Binding-site contacts:
Ligand atom OAD contacts residue PRO283 of chain 1.B at 4.0 Å.
Ligand atom OAC contacts residue FMN1 of chain 1.E at 3.3 Å.
Ligand atom CAF contacts residue FMN1 of chain 1.E at 3.2 Å.
Ligand atom OAD contacts residue GLN282 of chain 1.B at 4.0 Å.
Ligand atom CAX contacts residue HIS245 of chain 1.B at 3.8 Å.
Ligand atom CAS contacts residue FMN1 of chain 1.E at 3.6 Å.
Ligand atom CAW contacts residue TYR191 of chain 1.B at 3.6 Å (hydrophobic).
Ligand atom CAV contacts residue TYR371 of chain 1.B at 3.8 Å (hydrophobic).
Ligand atom CAS contacts residue HIS189 of chain 1.B at 4.0 Å.
Ligand atom CAG contacts residue PHE74 of chain 1.B at 3.9 Å (hydrophobic).
Ligand atom OAD contacts residue ARG284 of chain 1.B at 4.1 Å.
Ligand atom CAH contacts residue HIS245 of chain 1.B at 4.1 Å.
Ligand atom CAF contacts residue TYR191 of chain 1.B at 3.6 Å (hydrophobic).
Ligand atom CAL contacts residue HIS189 of chain 1.B at 4.3 Å.
Ligand atom CAL contacts residue HIS245 of chain 1.B at 4.0 Å.
Ligand atom CAG contacts residue FMN1 of chain 1.E at 3.7 Å.
Ligand atom CAR contacts residue TYR371 of chain 1.B at 3.8 Å (hydrophobic).
Ligand atom CAH contacts residue TYR371 of chain 1.B at 3.7 Å (hydrophobic).
Ligand atom OAE contacts residue TYR371 of chain 1.B at 3.3 Å (h-bond).
Ligand atom OAC contacts residue TYR191 of chain 1.B at 3.5 Å.
Ligand atom CAW contacts residue HIS245 of chain 1.B at 4.0 Å.
Ligand atom CAU contacts residue TYR191 of chain 1.B at 3.4 Å (hydrophobic).
Ligand atom CAU contacts residue HIS189 of chain 1.B at 4.3 Å.
Ligand atom CAG contacts residue TYR191 of chain 1.B at 3.7 Å (hydrophobic).
Ligand atom OAC contacts residue HIS186 of chain 1.B at 3.3 Å (h-bond).
Ligand atom CAF contacts residue TRP108 of chain 1.B at 4.1 Å (hydrophobic).
Ligand atom CAM contacts residue HIS189 of chain 1.B at 4.3 Å.
Ligand atom OAE contacts residue FMN1 of chain 1.E at 3.7 Å.
Ligand atom CAI contacts residue TYR371 of chain 1.B at 3.6 Å (hydrophobic).
Ligand atom CAN contacts residue ILE243 of chain 1.B at 4.1 Å (hydrophobic).
Ligand atom CAU contacts residue FMN1 of chain 1.E at 3.5 Å.
Ligand atom CAL contacts residue ILE243 of chain 1.B at 4.1 Å (hydrophobic).
Ligand atom CAP contacts residue HIS245 of chain 1.B at 3.9 Å.
Ligand atom CAX contacts residue TYR191 of chain 1.B at 3.4 Å (hydrophobic).
Ligand atom OAB contacts residue PRO283 of chain 1.B at 4.3 Å.
Ligand atom CAP contacts residue HIS189 of chain 1.B at 3.7 Å.
Ligand atom OAC contacts residue HIS189 of chain 1.B at 3.4 Å (h-bond).
Ligand atom CAI contacts residue FMN1 of chain 1.E at 4.2 Å.
Ligand atom CAF contacts residue THR33 of chain 1.B at 4.3 Å.
Ligand atom CAG contacts residue TYR371 of chain 1.B at 4.1 Å (hydrophobic).

Sequence of chain 1.B:
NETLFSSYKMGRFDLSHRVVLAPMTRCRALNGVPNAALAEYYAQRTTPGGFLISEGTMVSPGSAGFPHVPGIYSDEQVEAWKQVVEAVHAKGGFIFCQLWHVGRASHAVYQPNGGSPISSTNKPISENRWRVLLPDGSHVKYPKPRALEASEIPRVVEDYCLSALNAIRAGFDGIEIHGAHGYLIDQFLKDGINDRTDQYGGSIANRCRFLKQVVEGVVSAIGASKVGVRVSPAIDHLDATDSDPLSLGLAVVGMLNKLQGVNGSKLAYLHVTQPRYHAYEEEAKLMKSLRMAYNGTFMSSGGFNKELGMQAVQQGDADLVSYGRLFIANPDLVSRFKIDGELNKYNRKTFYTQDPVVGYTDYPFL

This small molecule binds to this protein.
Small molecule (SMILES): CCCCC[C@H](O)/C=C/[C@H]1C=CC(=O)[C@H]1CCCCCCC(=O)O